Binding-site contacts:
Ligand atom C8 contacts residue GLY232 of chain 1.A at 4.4 Å.
Ligand atom O7 contacts residue ASN234 of chain 1.A at 3.0 Å (h-bond).
Ligand atom C8 contacts residue ASN234 of chain 1.A at 3.8 Å.
Ligand atom N2 contacts residue ASN234 of chain 1.A at 4.1 Å.
Ligand atom C7 contacts residue ASN234 of chain 1.A at 3.5 Å.
Ligand atom C1 contacts residue ASN234 of chain 1.A at 4.3 Å.
Ligand atom C2 contacts residue ASN234 of chain 1.A at 4.2 Å.

Sequence of chain 1.A:
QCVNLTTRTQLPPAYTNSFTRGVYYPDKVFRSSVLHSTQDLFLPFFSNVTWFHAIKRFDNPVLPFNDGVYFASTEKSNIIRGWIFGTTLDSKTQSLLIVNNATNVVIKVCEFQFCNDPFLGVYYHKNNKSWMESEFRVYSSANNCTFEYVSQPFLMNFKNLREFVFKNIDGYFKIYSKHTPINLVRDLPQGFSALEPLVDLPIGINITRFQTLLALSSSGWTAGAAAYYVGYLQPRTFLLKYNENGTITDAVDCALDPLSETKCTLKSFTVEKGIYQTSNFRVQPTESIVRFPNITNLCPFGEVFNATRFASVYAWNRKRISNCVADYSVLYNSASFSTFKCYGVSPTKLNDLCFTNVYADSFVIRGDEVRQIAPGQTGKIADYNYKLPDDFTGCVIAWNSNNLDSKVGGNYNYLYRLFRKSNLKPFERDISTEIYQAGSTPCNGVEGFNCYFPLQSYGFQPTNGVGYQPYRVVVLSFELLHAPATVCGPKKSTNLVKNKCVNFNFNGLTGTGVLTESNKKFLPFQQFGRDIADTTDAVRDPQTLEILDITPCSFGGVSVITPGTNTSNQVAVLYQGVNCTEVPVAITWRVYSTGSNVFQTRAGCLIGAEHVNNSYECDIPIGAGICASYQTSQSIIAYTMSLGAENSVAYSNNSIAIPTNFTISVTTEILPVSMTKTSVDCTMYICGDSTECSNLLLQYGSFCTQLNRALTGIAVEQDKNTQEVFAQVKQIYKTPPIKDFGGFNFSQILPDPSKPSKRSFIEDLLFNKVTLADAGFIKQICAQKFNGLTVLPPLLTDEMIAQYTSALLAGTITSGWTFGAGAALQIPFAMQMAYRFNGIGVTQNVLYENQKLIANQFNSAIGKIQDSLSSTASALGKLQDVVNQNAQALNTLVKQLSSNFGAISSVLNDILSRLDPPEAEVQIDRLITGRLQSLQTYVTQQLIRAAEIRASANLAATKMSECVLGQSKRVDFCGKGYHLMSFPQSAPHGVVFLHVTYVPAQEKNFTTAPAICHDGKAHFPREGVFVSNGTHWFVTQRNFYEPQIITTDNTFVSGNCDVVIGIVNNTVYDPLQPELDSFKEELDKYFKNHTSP

A small-molecule ligand and the protein it binds are described below.
Small molecule (SMILES): CC(=O)N[C@@H]1[C@@H](O)[C@H](O)[C@@H](CO)O[C@H]1O